This small molecule binds to this protein.
Small molecule (SMILES): CC(=O)N[C@@H]1[C@@H](O)[C@H](O)[C@@H](CO)O[C@H]1O

Sequence of chain 1.A:
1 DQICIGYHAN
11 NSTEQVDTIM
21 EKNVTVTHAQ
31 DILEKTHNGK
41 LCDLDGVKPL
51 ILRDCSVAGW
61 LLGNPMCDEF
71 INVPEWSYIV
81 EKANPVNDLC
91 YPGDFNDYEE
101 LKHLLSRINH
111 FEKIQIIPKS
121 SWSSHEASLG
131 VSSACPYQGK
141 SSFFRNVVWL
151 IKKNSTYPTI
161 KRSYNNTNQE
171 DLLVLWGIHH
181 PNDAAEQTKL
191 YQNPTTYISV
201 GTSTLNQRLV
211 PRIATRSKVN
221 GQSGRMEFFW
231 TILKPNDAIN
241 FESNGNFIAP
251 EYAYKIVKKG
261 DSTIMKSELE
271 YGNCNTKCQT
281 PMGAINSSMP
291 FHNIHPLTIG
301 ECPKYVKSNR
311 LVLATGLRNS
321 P

Sequence of chain 3.A:
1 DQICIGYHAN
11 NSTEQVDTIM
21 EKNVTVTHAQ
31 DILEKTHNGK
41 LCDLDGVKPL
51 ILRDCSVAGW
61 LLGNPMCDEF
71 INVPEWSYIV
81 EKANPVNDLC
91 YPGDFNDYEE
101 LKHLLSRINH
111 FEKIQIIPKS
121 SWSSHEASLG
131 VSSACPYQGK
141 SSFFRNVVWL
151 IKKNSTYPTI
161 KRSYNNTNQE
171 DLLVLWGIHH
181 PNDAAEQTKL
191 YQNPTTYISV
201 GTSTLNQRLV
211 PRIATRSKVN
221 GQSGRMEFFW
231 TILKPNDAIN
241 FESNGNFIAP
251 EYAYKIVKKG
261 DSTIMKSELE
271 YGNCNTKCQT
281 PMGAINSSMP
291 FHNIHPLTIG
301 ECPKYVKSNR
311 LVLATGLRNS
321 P

Binding-site contacts:
Ligand atom C1 contacts residue ASN236 of chain 3.A at 4.2 Å.
Ligand atom N2 contacts residue ASN236 of chain 3.A at 3.3 Å (h-bond).
Ligand atom O5 contacts residue ASN165 of chain 3.A at 2.3 Å (h-bond).
Ligand atom O6 contacts residue THR167 of chain 3.A at 4.2 Å.
Ligand atom C5 contacts residue ASN236 of chain 3.A at 3.5 Å.
Ligand atom C4 contacts residue ASN165 of chain 3.A at 4.2 Å.
Ligand atom C1 contacts residue ASN165 of chain 3.A at 1.4 Å.
Ligand atom N2 contacts residue ASN165 of chain 3.A at 3.0 Å (h-bond).
Ligand atom C2 contacts residue ASN165 of chain 3.A at 2.6 Å.
Ligand atom O5 contacts residue THR167 of chain 3.A at 4.2 Å.
Ligand atom C7 contacts residue ASN236 of chain 3.A at 3.7 Å.
Ligand atom O7 contacts residue ASN236 of chain 3.A at 3.8 Å.
Ligand atom O4 contacts residue ASN236 of chain 3.A at 3.5 Å (h-bond).
Ligand atom O7 contacts residue ALA238 of chain 3.A at 3.8 Å.
Ligand atom O5 contacts residue ASN236 of chain 3.A at 4.3 Å.
Ligand atom C3 contacts residue ASN236 of chain 3.A at 3.5 Å.
Ligand atom C3 contacts residue ASN165 of chain 3.A at 3.9 Å.
Ligand atom O7 contacts residue SER217 of chain 1.A at 4.0 Å.
Ligand atom N2 contacts residue ALA238 of chain 3.A at 4.5 Å.
Ligand atom C2 contacts residue ASN236 of chain 3.A at 3.9 Å.
Ligand atom C5 contacts residue ASN165 of chain 3.A at 3.6 Å.
Ligand atom C6 contacts residue ASN236 of chain 3.A at 4.5 Å.
Ligand atom O3 contacts residue ASN236 of chain 3.A at 4.3 Å.
Ligand atom C7 contacts residue ASN165 of chain 3.A at 4.2 Å.
Ligand atom O6 contacts residue ASN165 of chain 3.A at 4.5 Å.
Ligand atom C4 contacts residue ASN236 of chain 3.A at 3.7 Å.